Binding-site contacts:
Ligand atom O3 contacts residue MAN5 of chain 1.E at 4.0 Å.
Ligand atom C2 contacts residue ASN509 of chain 1.C at 2.8 Å.
Ligand atom C2 contacts residue MAN5 of chain 1.E at 4.0 Å.
Ligand atom O2 contacts residue MAN5 of chain 1.E at 3.7 Å.
Ligand atom C1 contacts residue ASN509 of chain 1.C at 1.4 Å.
Ligand atom C4 contacts residue ASN509 of chain 1.C at 4.2 Å.
Ligand atom O7 contacts residue MAN5 of chain 1.E at 3.4 Å (h-bond).
Ligand atom C7 contacts residue MAN5 of chain 1.E at 4.2 Å.
Ligand atom O5 contacts residue ASN509 of chain 1.C at 2.3 Å (h-bond).
Ligand atom C5 contacts residue ASN509 of chain 1.C at 3.4 Å.
Ligand atom C8 contacts residue ASN509 of chain 1.C at 3.9 Å.
Ligand atom C7 contacts residue ASN509 of chain 1.C at 3.8 Å.
Ligand atom N2 contacts residue ASN509 of chain 1.C at 2.9 Å (h-bond).
Ligand atom C8 contacts residue MAN5 of chain 1.E at 4.5 Å.
Ligand atom C3 contacts residue ASN509 of chain 1.C at 4.0 Å.
Ligand atom O4 contacts residue MAN5 of chain 1.E at 4.2 Å.

Sequence of chain 1.C:
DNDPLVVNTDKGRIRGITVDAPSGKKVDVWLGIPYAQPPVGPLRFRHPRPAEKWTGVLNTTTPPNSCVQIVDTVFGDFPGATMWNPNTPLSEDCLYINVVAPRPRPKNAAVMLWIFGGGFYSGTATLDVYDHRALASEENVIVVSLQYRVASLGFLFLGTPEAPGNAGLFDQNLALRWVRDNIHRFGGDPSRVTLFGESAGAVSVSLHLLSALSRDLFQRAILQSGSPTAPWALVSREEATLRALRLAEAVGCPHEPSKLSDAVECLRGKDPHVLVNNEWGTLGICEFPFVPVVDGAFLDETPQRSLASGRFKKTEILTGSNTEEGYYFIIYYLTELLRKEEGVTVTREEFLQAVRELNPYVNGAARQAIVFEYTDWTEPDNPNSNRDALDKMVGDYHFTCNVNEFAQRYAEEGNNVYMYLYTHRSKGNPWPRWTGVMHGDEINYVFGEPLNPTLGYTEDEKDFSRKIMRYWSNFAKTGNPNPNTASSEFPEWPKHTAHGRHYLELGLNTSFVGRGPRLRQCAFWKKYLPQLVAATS

The small molecule below binds the protein below.
Small molecule (SMILES): CC(=O)N[C@H]1[C@H](O[C@H]2[C@H](O)[C@@H](NC(C)=O)CO[C@@H]2CO)O[C@H](CO)[C@@H](O[C@@H]2O[C@H](CO)[C@@H](O)[C@H](O)[C@@H]2O)[C@@H]1O